Binding-site contacts:
Ligand atom CBH contacts residue TRP51 of chain 1.A at 3.8 Å (hydrophobic).
Ligand atom CAJ contacts residue LEU64 of chain 1.A at 3.9 Å (hydrophobic).
Ligand atom CAQ contacts residue TRP51 of chain 1.A at 3.8 Å (hydrophobic).
Ligand atom CAP contacts residue TRP51 of chain 1.A at 3.7 Å (hydrophobic).
Ligand atom OAL contacts residue CYS106 of chain 1.A at 3.9 Å.
Ligand atom OAY contacts residue VAL57 of chain 1.A at 3.5 Å.
Ligand atom CAC contacts residue VAL116 of chain 1.A at 3.8 Å (hydrophobic).
Ligand atom OAY contacts residue PRO56 of chain 1.A at 3.3 Å (h-bond).
Ligand atom CAM contacts residue VAL57 of chain 1.A at 3.6 Å (hydrophobic).
Ligand atom FBJ contacts residue HIS114 of chain 1.A at 3.5 Å.
Ligand atom NAD contacts residue VAL116 of chain 1.A at 3.7 Å.
Ligand atom CAI contacts residue ASN110 of chain 1.A at 3.3 Å.
Ligand atom CBE contacts residue HIS114 of chain 1.A at 3.8 Å.
Ligand atom NAV contacts residue LEU64 of chain 1.A at 3.8 Å.
Ligand atom CBA contacts residue PRO52 of chain 1.A at 3.4 Å (hydrophobic).
Ligand atom CAC contacts residue ASN110 of chain 1.A at 3.9 Å.
Ligand atom OAY contacts residue LEU62 of chain 1.A at 3.6 Å.
Ligand atom CBB contacts residue LYS55 of chain 1.A at 3.9 Å.
Ligand atom CBI contacts residue PRO52 of chain 1.A at 3.7 Å (hydrophobic).
Ligand atom OAL contacts residue ASN110 of chain 1.A at 2.9 Å (h-bond).
Ligand atom CAN contacts residue LEU62 of chain 1.A at 3.6 Å (hydrophobic).
Ligand atom CAE contacts residue VAL116 of chain 1.A at 3.9 Å (hydrophobic).
Ligand atom CAE contacts residue PRO52 of chain 1.A at 3.5 Å (hydrophobic).
Ligand atom CBF contacts residue HIS114 of chain 1.A at 3.9 Å.
Ligand atom CAU contacts residue LEU64 of chain 1.A at 3.7 Å (hydrophobic).
Ligand atom NAV contacts residue HIS114 of chain 1.A at 3.4 Å (h-bond).
Ligand atom CBH contacts residue MET119 of chain 1.A at 3.6 Å (hydrophobic).
Ligand atom FBK contacts residue ASP115 of chain 1.A at 3.4 Å.
Ligand atom CBI contacts residue TRP51 of chain 1.A at 3.8 Å (hydrophobic).
Ligand atom OAY contacts residue ASP58 of chain 1.A at 2.8 Å (salt-bridge).
Ligand atom CAM contacts residue PHE53 of chain 1.A at 3.6 Å (hydrophobic).
Ligand atom NAT contacts residue LEU64 of chain 1.A at 3.8 Å.
Ligand atom CAU contacts residue HIS114 of chain 1.A at 3.8 Å.
Ligand atom CBA contacts residue LYS55 of chain 1.A at 3.4 Å.
Ligand atom CBB contacts residue TRP51 of chain 1.A at 3.6 Å (hydrophobic).
Ligand atom SAX contacts residue PRO56 of chain 1.A at 3.9 Å.
Ligand atom CBB contacts residue PRO52 of chain 1.A at 3.6 Å (hydrophobic).
Ligand atom CBA contacts residue PRO56 of chain 1.A at 3.7 Å (hydrophobic).
Ligand atom NAD contacts residue VAL57 of chain 1.A at 3.7 Å.
Ligand atom CAH contacts residue LEU64 of chain 1.A at 3.8 Å (hydrophobic).

This protein binds this small molecule.
Small molecule (SMILES): CCS(=O)(=O)Nc1ccc(Oc2ccc(F)cc2F)c(-c2cn(C)c(=O)c3cc(-c4cnc[nH]4)oc23)c1

Sequence of chain 1.A:
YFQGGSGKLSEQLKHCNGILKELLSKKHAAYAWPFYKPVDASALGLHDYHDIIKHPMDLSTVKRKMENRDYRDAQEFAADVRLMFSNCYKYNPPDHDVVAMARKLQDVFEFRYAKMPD